Sequence of chain 1.B:
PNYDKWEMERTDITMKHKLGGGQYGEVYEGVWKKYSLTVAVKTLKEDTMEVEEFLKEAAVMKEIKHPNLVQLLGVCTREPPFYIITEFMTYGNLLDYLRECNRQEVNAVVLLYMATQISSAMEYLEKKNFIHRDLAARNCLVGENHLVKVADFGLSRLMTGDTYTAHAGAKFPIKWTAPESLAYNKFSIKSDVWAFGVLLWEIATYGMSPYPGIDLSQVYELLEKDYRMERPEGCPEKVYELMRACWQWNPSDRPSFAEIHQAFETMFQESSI

Binding-site contacts:
Ligand atom CB contacts residue GLY173 of chain 1.B at 3.7 Å.
Ligand atom CE2 contacts residue 1121 of chain 1.N at 2.4 Å.
Ligand atom CD1 contacts residue 1121 of chain 1.N at 3.7 Å.
Ligand atom O contacts residue ALA174 of chain 1.B at 3.1 Å (h-bond).
Ligand atom O contacts residue LYS175 of chain 1.B at 3.4 Å.
Ligand atom O contacts residue LEU220 of chain 1.B at 3.4 Å.
Ligand atom CG2 contacts residue PRO177 of chain 1.B at 3.8 Å (hydrophobic).
Ligand atom N contacts residue LEU220 of chain 1.B at 3.8 Å.
Ligand atom CB contacts residue ALA174 of chain 1.B at 3.5 Å (hydrophobic).
Ligand atom OE2 contacts residue LYS179 of chain 1.B at 2.9 Å (salt-bridge).
Ligand atom CZ contacts residue TYR224 of chain 1.B at 3.3 Å (hydrophobic).
Ligand atom O contacts residue PHE176 of chain 1.B at 3.6 Å.
Ligand atom CE1 contacts residue 1121 of chain 1.N at 2.5 Å.
Ligand atom CE1 contacts residue GLN27 of chain 1.B at 3.5 Å.
Ligand atom CD2 contacts residue LEU186 of chain 1.B at 3.6 Å (hydrophobic).
Ligand atom OE1 contacts residue LYS179 of chain 1.B at 3.7 Å.
Ligand atom CD2 contacts residue PHE176 of chain 1.B at 3.6 Å (hydrophobic).
Ligand atom N contacts residue PHE176 of chain 1.B at 3.1 Å (h-bond).
Ligand atom CZ contacts residue GLN27 of chain 1.B at 3.3 Å.
Ligand atom CA contacts residue PHE176 of chain 1.B at 3.3 Å (hydrophobic).
Ligand atom OE1 contacts residue ALA172 of chain 1.B at 3.8 Å.
Ligand atom C contacts residue PHE176 of chain 1.B at 3.7 Å (hydrophobic).
Ligand atom O contacts residue GLY173 of chain 1.B at 3.2 Å.
Ligand atom N contacts residue ALA174 of chain 1.B at 2.7 Å (h-bond).
Ligand atom O contacts residue ILE178 of chain 1.B at 3.5 Å (h-bond).
Ligand atom O contacts residue ILE178 of chain 1.B at 3.6 Å.
Ligand atom CD contacts residue LYS179 of chain 1.B at 3.6 Å.
Ligand atom OE1 contacts residue HIS171 of chain 1.B at 2.8 Å (h-bond).
Ligand atom C contacts residue ALA174 of chain 1.B at 3.3 Å (hydrophobic).
Ligand atom CD2 contacts residue 1121 of chain 1.N at 3.7 Å.
Ligand atom CG contacts residue HIS171 of chain 1.B at 3.1 Å.
Ligand atom O contacts residue PHE176 of chain 1.B at 2.9 Å (h-bond).
Ligand atom C contacts residue LEU220 of chain 1.B at 3.6 Å (hydrophobic).
Ligand atom CE1 contacts residue TYR224 of chain 1.B at 3.8 Å (hydrophobic).
Ligand atom CE2 contacts residue TYR224 of chain 1.B at 3.8 Å (hydrophobic).
Ligand atom CD contacts residue HIS171 of chain 1.B at 3.3 Å.
Ligand atom CZ contacts residue 1121 of chain 1.N at 1.4 Å.
Ligand atom CD2 contacts residue LYS175 of chain 1.B at 3.8 Å.
Ligand atom CA contacts residue ALA174 of chain 1.B at 3.0 Å (hydrophobic).
Ligand atom O contacts residue PRO177 of chain 1.B at 3.4 Å.

This small molecule binds to this protein.
Small molecule (SMILES): CC[C@H](C)[C@H](NC(=O)[C@H](C)NC(=O)[C@@H](N)CCC(=O)O)C(=O)N[C@@H](Cc1ccccc1)C(=O)NCC(=O)N[C@@H](CCC(=O)O)C(=O)N[C@@H](Cc1ccccc1)C(=O)N[C@@H](CCC(=O)O)C(=O)N[C@@H](C)C(=O)N[C@@H](C)C=O